Binding-site contacts:
Ligand atom O3 contacts residue VAL56 of chain 1.A at 4.2 Å.
Ligand atom C7 contacts residue LYS53 of chain 1.A at 3.8 Å.
Ligand atom O2 contacts residue ARG20 of chain 1.A at 2.7 Å (salt-bridge).
Ligand atom C1 contacts residue ARG51 of chain 1.A at 4.1 Å.
Ligand atom C2 contacts residue ARG54 of chain 1.A at 4.5 Å.
Ligand atom C3 contacts residue ARG51 of chain 1.A at 3.5 Å.
Ligand atom C4 contacts residue ARG51 of chain 1.A at 3.4 Å.
Ligand atom C6 contacts residue ARG51 of chain 1.A at 4.0 Å.
Ligand atom S contacts residue LEU19 of chain 1.A at 3.6 Å (h-bond).
Ligand atom O3 contacts residue ARG51 of chain 1.A at 4.1 Å.
Ligand atom C2 contacts residue VAL56 of chain 1.A at 4.3 Å (hydrophobic).
Ligand atom C3 contacts residue GLY55 of chain 1.A at 3.3 Å.
Ligand atom C7 contacts residue ARG51 of chain 1.A at 3.2 Å.
Ligand atom C5 contacts residue ARG20 of chain 1.A at 3.6 Å.
Ligand atom C2 contacts residue GLY55 of chain 1.A at 3.2 Å.
Ligand atom C1 contacts residue ARG20 of chain 1.A at 4.5 Å.
Ligand atom O1 contacts residue ARG20 of chain 1.A at 4.1 Å.
Ligand atom O3 contacts residue LEU19 of chain 1.A at 3.9 Å.
Ligand atom O1 contacts residue LEU19 of chain 1.A at 2.7 Å (h-bond).
Ligand atom O1 contacts residue SER18 of chain 1.A at 3.5 Å.
Ligand atom O2 contacts residue LEU19 of chain 1.A at 3.3 Å (h-bond).
Ligand atom C3 contacts residue ARG54 of chain 1.A at 3.8 Å.
Ligand atom C2 contacts residue ARG51 of chain 1.A at 3.7 Å.
Ligand atom O1 contacts residue GLY55 of chain 1.A at 4.3 Å.
Ligand atom O1 contacts residue VAL56 of chain 1.A at 3.5 Å.
Ligand atom C5 contacts residue ARG51 of chain 1.A at 3.5 Å.
Ligand atom C6 contacts residue ARG20 of chain 1.A at 3.6 Å.
Ligand atom S contacts residue VAL56 of chain 1.A at 4.4 Å.
Ligand atom S contacts residue ARG20 of chain 1.A at 4.0 Å.
Ligand atom O2 contacts residue SER18 of chain 1.A at 4.0 Å.

A small-molecule ligand and the protein it binds are described below.
Small molecule (SMILES): Cc1ccc(S(=O)(=O)O)cc1

Sequence of chain 1.A:
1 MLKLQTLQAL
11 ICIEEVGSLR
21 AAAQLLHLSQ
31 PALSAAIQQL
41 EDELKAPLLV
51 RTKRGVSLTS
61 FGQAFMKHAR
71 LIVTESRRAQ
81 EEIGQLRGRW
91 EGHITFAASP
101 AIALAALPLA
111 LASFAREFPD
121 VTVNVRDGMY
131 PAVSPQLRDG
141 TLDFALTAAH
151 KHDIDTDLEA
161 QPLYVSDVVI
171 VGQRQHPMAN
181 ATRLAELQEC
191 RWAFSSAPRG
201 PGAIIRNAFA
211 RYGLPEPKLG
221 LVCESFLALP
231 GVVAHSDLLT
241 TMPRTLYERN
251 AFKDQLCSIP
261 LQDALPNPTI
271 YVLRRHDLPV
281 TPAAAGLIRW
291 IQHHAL